Sequence of chain 1.B:
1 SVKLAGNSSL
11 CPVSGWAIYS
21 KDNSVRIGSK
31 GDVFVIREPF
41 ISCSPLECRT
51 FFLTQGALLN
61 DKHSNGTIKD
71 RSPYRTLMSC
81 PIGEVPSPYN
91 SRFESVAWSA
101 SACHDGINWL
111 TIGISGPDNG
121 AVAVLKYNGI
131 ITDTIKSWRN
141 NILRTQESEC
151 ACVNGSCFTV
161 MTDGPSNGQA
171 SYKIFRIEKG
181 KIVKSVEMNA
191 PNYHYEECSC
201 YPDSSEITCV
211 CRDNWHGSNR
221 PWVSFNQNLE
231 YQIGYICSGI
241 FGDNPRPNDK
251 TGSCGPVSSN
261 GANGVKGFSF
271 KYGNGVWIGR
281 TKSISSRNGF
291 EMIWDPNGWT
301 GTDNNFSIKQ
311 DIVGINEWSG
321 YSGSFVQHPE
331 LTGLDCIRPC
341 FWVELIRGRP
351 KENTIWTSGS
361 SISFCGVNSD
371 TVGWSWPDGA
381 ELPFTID

The small molecule below binds the protein below.
Small molecule (SMILES): CCC(CC)O[C@@H]1C=C(C(=O)O)C[C@H](N)[C@H]1NC(C)=O

Binding-site contacts:
Ligand atom C1 contacts residue ARG212 of chain 1.B at 4.0 Å.
Ligand atom C82 contacts residue GLU196 of chain 1.B at 3.7 Å.
Ligand atom C1 contacts residue TYR321 of chain 1.B at 3.1 Å (hydrophobic).
Ligand atom C1 contacts residue ARG287 of chain 1.B at 3.5 Å.
Ligand atom C5 contacts residue GLU197 of chain 1.B at 4.0 Å.
Ligand atom C91 contacts residue ARG144 of chain 1.B at 3.7 Å.
Ligand atom C7 contacts residue ARG212 of chain 1.B at 3.8 Å.
Ligand atom C2 contacts residue TYR321 of chain 1.B at 2.8 Å (hydrophobic).
Ligand atom C82 contacts residue ARG212 of chain 1.B at 3.8 Å.
Ligand atom C9 contacts residue SER166 of chain 1.B at 3.8 Å.
Ligand atom C81 contacts residue GLU197 of chain 1.B at 4.0 Å.
Ligand atom O1B contacts residue ARG287 of chain 1.B at 2.7 Å (salt-bridge).
Ligand atom C91 contacts residue ILE142 of chain 1.B at 4.0 Å (hydrophobic).
Ligand atom C81 contacts residue GLU196 of chain 1.B at 3.6 Å.
Ligand atom C82 contacts residue ASN214 of chain 1.B at 3.6 Å.
Ligand atom N4 contacts residue GLU38 of chain 1.B at 2.8 Å (salt-bridge).
Ligand atom C11 contacts residue TRP98 of chain 1.B at 3.9 Å (hydrophobic).
Ligand atom O1A contacts residue TYR321 of chain 1.B at 3.5 Å (h-bond).
Ligand atom C4 contacts residue GLU38 of chain 1.B at 3.6 Å.
Ligand atom C4 contacts residue TYR321 of chain 1.B at 3.7 Å (hydrophobic).
Ligand atom C7 contacts residue GLU197 of chain 1.B at 4.0 Å.
Ligand atom C6 contacts residue TYR321 of chain 1.B at 4.0 Å (hydrophobic).
Ligand atom C3 contacts residue TYR321 of chain 1.B at 3.5 Å (hydrophobic).
Ligand atom O1A contacts residue ARG287 of chain 1.B at 2.8 Å (salt-bridge).
Ligand atom C9 contacts residue ARG144 of chain 1.B at 3.3 Å.
Ligand atom O1B contacts residue TYR321 of chain 1.B at 3.6 Å.
Ligand atom O10 contacts residue ARG71 of chain 1.B at 2.8 Å (salt-bridge).
Ligand atom C3 contacts residue ARG37 of chain 1.B at 3.8 Å.
Ligand atom C11 contacts residue ARG71 of chain 1.B at 4.0 Å.
Ligand atom C6 contacts residue GLU197 of chain 1.B at 3.8 Å.
Ligand atom C7 contacts residue TYR321 of chain 1.B at 3.3 Å (hydrophobic).
Ligand atom O1B contacts residue ARG212 of chain 1.B at 3.1 Å (salt-bridge).
Ligand atom C4 contacts residue ASP70 of chain 1.B at 3.3 Å.
Ligand atom N4 contacts residue ASP70 of chain 1.B at 3.1 Å (salt-bridge).
Ligand atom C1 contacts residue ARG37 of chain 1.B at 3.9 Å.
Ligand atom O10 contacts residue ASP70 of chain 1.B at 3.2 Å.
Ligand atom C8 contacts residue ARG144 of chain 1.B at 4.0 Å.
Ligand atom O1A contacts residue ARG37 of chain 1.B at 2.9 Å (salt-bridge).
Ligand atom C3 contacts residue GLU38 of chain 1.B at 3.7 Å.
Ligand atom C3 contacts residue ASP70 of chain 1.B at 3.1 Å.